Sequence of chain 1.B:
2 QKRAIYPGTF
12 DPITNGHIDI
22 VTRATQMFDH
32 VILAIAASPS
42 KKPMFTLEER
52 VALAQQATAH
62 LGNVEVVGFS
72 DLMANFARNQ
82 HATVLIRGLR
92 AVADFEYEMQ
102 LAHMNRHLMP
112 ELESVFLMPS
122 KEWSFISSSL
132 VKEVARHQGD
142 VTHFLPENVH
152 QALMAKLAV

Binding-site contacts:
Ligand atom C9 contacts residue HIS138 of chain 3.B at 4.2 Å.
Ligand atom C4 contacts residue ALA75 of chain 1.B at 4.3 Å (hydrophobic).
Ligand atom O5 contacts residue LEU73 of chain 1.B at 3.5 Å.
Ligand atom C11 contacts residue ASP72 of chain 1.B at 3.7 Å.
Ligand atom O5 contacts residue LEU109 of chain 1.B at 4.0 Å.
Ligand atom C3 contacts residue GLU134 of chain 3.B at 3.9 Å.
Ligand atom O5 contacts residue MET74 of chain 1.B at 3.1 Å.
Ligand atom N10 contacts residue LEU73 of chain 1.B at 3.6 Å.
Ligand atom O5 contacts residue ALA75 of chain 1.B at 3.1 Å (h-bond).
Ligand atom C9 contacts residue MET74 of chain 1.B at 4.0 Å (hydrophobic).
Ligand atom C11 contacts residue MET74 of chain 1.B at 4.2 Å (hydrophobic).
Ligand atom C9 contacts residue GLU134 of chain 3.B at 3.9 Å.
Ligand atom C7 contacts residue GLU134 of chain 3.B at 3.8 Å.
Ligand atom O5 contacts residue ASN106 of chain 1.B at 2.6 Å (h-bond).
Ligand atom C11 contacts residue HIS138 of chain 3.B at 3.6 Å.
Ligand atom C4 contacts residue LEU73 of chain 1.B at 3.5 Å (hydrophobic).
Ligand atom C3 contacts residue LEU131 of chain 3.B at 4.2 Å (hydrophobic).
Ligand atom N10 contacts residue MET74 of chain 1.B at 2.9 Å (h-bond).
Ligand atom C7 contacts residue LEU73 of chain 1.B at 4.3 Å (hydrophobic).
Ligand atom C2 contacts residue ASN106 of chain 1.B at 4.4 Å.
Ligand atom C2 contacts residue VAL135 of chain 3.B at 3.6 Å (hydrophobic).
Ligand atom C2 contacts residue LEU102 of chain 1.B at 4.2 Å (hydrophobic).
Ligand atom C1 contacts residue LEU109 of chain 1.B at 3.9 Å (hydrophobic).
Ligand atom C1 contacts residue ASN106 of chain 1.B at 3.1 Å.
Ligand atom C1 contacts residue VAL135 of chain 3.B at 4.1 Å (hydrophobic).
Ligand atom C3 contacts residue VAL135 of chain 3.B at 3.9 Å (hydrophobic).
Ligand atom C1 contacts residue MET105 of chain 1.B at 3.9 Å (hydrophobic).
Ligand atom C2 contacts residue MET105 of chain 1.B at 3.8 Å (hydrophobic).
Ligand atom C9 contacts residue LEU73 of chain 1.B at 4.4 Å (hydrophobic).
Ligand atom C4 contacts residue ASN106 of chain 1.B at 3.2 Å.
Ligand atom C3 contacts residue LEU102 of chain 1.B at 4.2 Å (hydrophobic).
Ligand atom N8 contacts residue GLU134 of chain 3.B at 2.9 Å (salt-bridge).
Ligand atom C2 contacts residue LEU131 of chain 3.B at 4.1 Å (hydrophobic).
Ligand atom N8 contacts residue HIS138 of chain 3.B at 4.3 Å.
Ligand atom C4 contacts residue LEU109 of chain 1.B at 4.3 Å (hydrophobic).
Ligand atom C6 contacts residue MET74 of chain 1.B at 3.6 Å (hydrophobic).
Ligand atom C6 contacts residue LEU73 of chain 1.B at 3.5 Å (hydrophobic).
Ligand atom C4 contacts residue MET74 of chain 1.B at 3.5 Å (hydrophobic).
Ligand atom C11 contacts residue GLU134 of chain 3.B at 4.3 Å.
Ligand atom C1 contacts residue LEU73 of chain 1.B at 4.2 Å (hydrophobic).

The small molecule below binds the protein below.
Small molecule (SMILES): Cc1nc2cccc(O)c2[nH]1

Sequence of chain 3.B:
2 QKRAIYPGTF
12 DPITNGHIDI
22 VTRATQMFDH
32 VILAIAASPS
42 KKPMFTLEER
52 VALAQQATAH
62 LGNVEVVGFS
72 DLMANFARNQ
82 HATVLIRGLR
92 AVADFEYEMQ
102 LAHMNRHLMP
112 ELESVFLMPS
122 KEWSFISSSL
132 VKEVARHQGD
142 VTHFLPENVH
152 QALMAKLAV